Binding-site contacts:
Ligand atom C33 contacts residue NDP1 of chain 1.U at 3.6 Å.
Ligand atom O17 contacts residue PHE101 of chain 1.G at 3.7 Å.
Ligand atom C37 contacts residue NDP1 of chain 1.U at 3.3 Å.
Ligand atom C01 contacts residue GLN160 of chain 1.G at 3.6 Å.
Ligand atom C30 contacts residue TYR162 of chain 1.G at 3.2 Å (hydrophobic).
Ligand atom O14 contacts residue PHE101 of chain 1.G at 3.6 Å.
Ligand atom C37 contacts residue TYR162 of chain 1.G at 3.5 Å (hydrophobic).
Ligand atom C05 contacts residue VAL206 of chain 1.G at 3.5 Å (hydrophobic).
Ligand atom O17 contacts residue MET104 of chain 1.G at 3.5 Å (h-bond).
Ligand atom O38 contacts residue NDP1 of chain 1.U at 2.8 Å.
Ligand atom C12 contacts residue SER202 of chain 1.G at 2.9 Å.
Ligand atom C34 contacts residue NDP1 of chain 1.U at 3.4 Å.
Ligand atom C02 contacts residue TYR162 of chain 1.G at 3.7 Å (hydrophobic).
Ligand atom C25 contacts residue LEU201 of chain 1.G at 3.7 Å (hydrophobic).
Ligand atom C25 contacts residue NDP1 of chain 1.U at 3.4 Å.
Ligand atom O14 contacts residue ALA102 of chain 1.G at 2.8 Å (h-bond).
Ligand atom O39 contacts residue NDP1 of chain 1.U at 2.7 Å (h-bond).
Ligand atom C36 contacts residue TYR162 of chain 1.G at 3.6 Å (hydrophobic).
Ligand atom O26 contacts residue NDP1 of chain 1.U at 3.4 Å (h-bond).
Ligand atom O21 contacts residue PHE101 of chain 1.G at 3.3 Å.
Ligand atom C04 contacts residue VAL206 of chain 1.G at 3.8 Å (hydrophobic).
Ligand atom C32 contacts residue ILE212 of chain 1.G at 3.4 Å (hydrophobic).
Ligand atom C11 contacts residue SER202 of chain 1.G at 3.4 Å.
Ligand atom C11 contacts residue PHE101 of chain 1.G at 3.8 Å (hydrophobic).
Ligand atom C32 contacts residue TYR152 of chain 1.G at 3.6 Å (hydrophobic).
Ligand atom N28 contacts residue ALA100 of chain 1.G at 3.2 Å (h-bond).
Ligand atom C01 contacts residue ILE212 of chain 1.G at 3.6 Å (hydrophobic).
Ligand atom C09 contacts residue SER202 of chain 1.G at 3.5 Å.
Ligand atom C13 contacts residue ALA102 of chain 1.G at 3.6 Å (hydrophobic).
Ligand atom O17 contacts residue ALA102 of chain 1.G at 2.6 Å (h-bond).
Ligand atom C35 contacts residue NDP1 of chain 1.U at 3.5 Å.
Ligand atom O29 contacts residue PHE101 of chain 1.G at 3.4 Å.
Ligand atom C16 contacts residue PHE101 of chain 1.G at 3.5 Å (hydrophobic).
Ligand atom N28 contacts residue SER202 of chain 1.G at 3.2 Å (h-bond).
Ligand atom C36 contacts residue NDP1 of chain 1.U at 3.4 Å.
Ligand atom O39 contacts residue TYR162 of chain 1.G at 2.5 Å (h-bond).
Ligand atom C16 contacts residue ALA102 of chain 1.G at 3.5 Å (hydrophobic).
Ligand atom C11 contacts residue ALA100 of chain 1.G at 3.5 Å (hydrophobic).
Ligand atom C10 contacts residue SER202 of chain 1.G at 3.4 Å.
Ligand atom O29 contacts residue NDP1 of chain 1.U at 3.3 Å.

A small-molecule ligand and the protein it binds are described below.
Small molecule (SMILES): C=C(CC/C=C/C=C/C[C@H](C)CC(=O)C[C@@H](O)CNC(=O)[C@H](C)[C@@H](C)OC(N)=O)C[C@@H](C)C/C(C)=C/C(=O)O

Sequence of chain 1.G:
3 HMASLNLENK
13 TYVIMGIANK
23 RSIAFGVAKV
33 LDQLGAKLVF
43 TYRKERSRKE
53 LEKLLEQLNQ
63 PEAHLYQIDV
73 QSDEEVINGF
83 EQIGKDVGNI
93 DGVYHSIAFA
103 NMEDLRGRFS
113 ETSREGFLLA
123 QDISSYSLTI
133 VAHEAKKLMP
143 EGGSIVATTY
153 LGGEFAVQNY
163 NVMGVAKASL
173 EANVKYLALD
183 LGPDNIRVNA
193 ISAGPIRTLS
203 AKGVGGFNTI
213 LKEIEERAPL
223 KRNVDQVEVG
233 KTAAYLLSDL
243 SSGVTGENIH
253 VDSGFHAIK